Sequence of chain 21.D:
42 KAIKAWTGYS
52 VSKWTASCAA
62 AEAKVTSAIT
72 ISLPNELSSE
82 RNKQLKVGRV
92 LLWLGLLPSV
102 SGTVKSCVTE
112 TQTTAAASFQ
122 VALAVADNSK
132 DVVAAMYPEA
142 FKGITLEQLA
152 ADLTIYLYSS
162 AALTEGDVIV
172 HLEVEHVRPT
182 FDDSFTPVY

The small molecule below binds the protein below.
Small molecule (SMILES): Nc1ncnc2c1ncn2[C@@H]1O[C@H](COO[C@@H]2C[C@@H](CO[P](=O)(O)O[C@H]3[C@@H](O)[C@H](n4cnc5c(N)ncnc54)O[C@@H]3COP(=O)=O)O[C@H]2n2ccc(=O)[nH]c2=O)[C@@H](OOP(O)OC[C@H]2O[C@@H](n3ccc(=O)[nH]c3=O)[C@H](O)[C@@H]2O)[C@H]1O.Op1oo1

Binding-site contacts:
Ligand atom N6 contacts residue TRP47 of chain 21.D at 3.8 Å.
Ligand atom N7 contacts residue TRP47 of chain 21.D at 3.7 Å.
Ligand atom N6 contacts residue TYR50 of chain 21.D at 4.2 Å.
Ligand atom C8 contacts residue TRP47 of chain 21.D at 3.8 Å (hydrophobic).
Ligand atom N6 contacts residue THR48 of chain 21.D at 3.3 Å (h-bond).
Ligand atom C6 contacts residue TRP47 of chain 21.D at 3.9 Å (hydrophobic).
Ligand atom N1 contacts residue THR48 of chain 21.D at 4.0 Å.
Ligand atom C5' contacts residue VAL178 of chain 21.E at 4.5 Å (hydrophobic).
Ligand atom N9 contacts residue TRP47 of chain 21.D at 3.9 Å.
Ligand atom N3 contacts residue TRP47 of chain 21.D at 4.1 Å.
Ligand atom N1 contacts residue TRP47 of chain 21.D at 4.3 Å.
Ligand atom OP2 contacts residue VAL178 of chain 21.E at 4.5 Å.
Ligand atom C5 contacts residue TRP47 of chain 21.D at 3.8 Å (hydrophobic).
Ligand atom C4 contacts residue TRP47 of chain 21.D at 3.9 Å (hydrophobic).
Ligand atom C6 contacts residue THR48 of chain 21.D at 4.2 Å.
Ligand atom C2 contacts residue TRP47 of chain 21.D at 4.2 Å (hydrophobic).
Ligand atom OP2 contacts residue GLY49 of chain 21.E at 4.2 Å.
Ligand atom C1' contacts residue TRP47 of chain 21.D at 4.3 Å (hydrophobic).
Ligand atom O4' contacts residue LYS143 of chain 21.D at 4.1 Å.
Ligand atom O4' contacts residue TRP47 of chain 21.D at 4.1 Å.

Sequence of chain 21.E:
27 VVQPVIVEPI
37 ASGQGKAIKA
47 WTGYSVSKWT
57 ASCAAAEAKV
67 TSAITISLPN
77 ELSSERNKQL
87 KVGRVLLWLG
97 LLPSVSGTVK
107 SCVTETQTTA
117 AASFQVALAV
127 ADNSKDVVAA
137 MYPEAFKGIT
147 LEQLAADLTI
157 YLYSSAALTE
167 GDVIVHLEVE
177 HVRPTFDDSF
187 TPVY